Binding-site contacts:
Ligand atom O18 contacts residue PHE202 of chain 1.A at 3.0 Å (h-bond).
Ligand atom O17 contacts residue ASP201 of chain 1.A at 3.6 Å (salt-bridge).
Ligand atom C9 contacts residue ASP201 of chain 1.A at 3.8 Å.
Ligand atom C9 contacts residue LEU135 of chain 1.A at 3.6 Å (hydrophobic).
Ligand atom C23 contacts residue VAL141 of chain 1.A at 3.4 Å (hydrophobic).
Ligand atom C22 contacts residue PHE64 of chain 1.A at 3.6 Å (hydrophobic).
Ligand atom C12 contacts residue PHE202 of chain 1.A at 3.7 Å (hydrophobic).
Ligand atom O17 contacts residue PHE202 of chain 1.A at 3.4 Å.
Ligand atom N5 contacts residue ALA80 of chain 1.A at 3.6 Å.
Ligand atom O18 contacts residue LEU108 of chain 1.A at 3.8 Å.
Ligand atom C16 contacts residue GLU104 of chain 1.A at 3.2 Å.
Ligand atom C19 contacts residue LEU59 of chain 1.A at 3.9 Å (hydrophobic).
Ligand atom N1 contacts residue ALA80 of chain 1.A at 3.7 Å.
Ligand atom C21 contacts residue PHE202 of chain 1.A at 3.7 Å (hydrophobic).
Ligand atom N5 contacts residue GLU136 of chain 1.A at 2.7 Å (salt-bridge).
Ligand atom C10 contacts residue ASP201 of chain 1.A at 3.4 Å.
Ligand atom N1 contacts residue PRO138 of chain 1.A at 3.8 Å.
Ligand atom C10 contacts residue LEU135 of chain 1.A at 3.8 Å (hydrophobic).
Ligand atom C3 contacts residue ALA80 of chain 1.A at 3.8 Å (hydrophobic).
Ligand atom C4 contacts residue LEU189 of chain 1.A at 3.6 Å (hydrophobic).
Ligand atom N1 contacts residue LEU189 of chain 1.A at 3.7 Å.
Ligand atom C21 contacts residue ILE119 of chain 1.A at 3.0 Å (hydrophobic).
Ligand atom N6 contacts residue LEU135 of chain 1.A at 3.8 Å.
Ligand atom C21 contacts residue LEU199 of chain 1.A at 3.8 Å (hydrophobic).
Ligand atom C21 contacts residue LEU108 of chain 1.A at 3.5 Å (hydrophobic).
Ligand atom O17 contacts residue LEU108 of chain 1.A at 3.3 Å.
Ligand atom O18 contacts residue ASP201 of chain 1.A at 3.5 Å.
Ligand atom C2 contacts residue LEU189 of chain 1.A at 3.8 Å (hydrophobic).
Ligand atom C19 contacts residue ARG137 of chain 1.A at 3.7 Å.
Ligand atom N6 contacts residue ILE119 of chain 1.A at 3.9 Å.
Ligand atom N1 contacts residue GLU136 of chain 1.A at 3.4 Å (salt-bridge).
Ligand atom N1 contacts residue ARG137 of chain 1.A at 3.8 Å.
Ligand atom O18 contacts residue GLU104 of chain 1.A at 2.4 Å (salt-bridge).
Ligand atom C20 contacts residue PHE64 of chain 1.A at 3.8 Å (hydrophobic).
Ligand atom C16 contacts residue LYS82 of chain 1.A at 3.6 Å.
Ligand atom C10 contacts residue ILE200 of chain 1.A at 3.6 Å (hydrophobic).
Ligand atom C12 contacts residue ASP201 of chain 1.A at 3.2 Å.
Ligand atom C16 contacts residue ASP201 of chain 1.A at 3.5 Å.
Ligand atom C12 contacts residue GLU104 of chain 1.A at 3.2 Å.
Ligand atom C11 contacts residue ASP201 of chain 1.A at 3.1 Å.

Sequence of chain 1.A:
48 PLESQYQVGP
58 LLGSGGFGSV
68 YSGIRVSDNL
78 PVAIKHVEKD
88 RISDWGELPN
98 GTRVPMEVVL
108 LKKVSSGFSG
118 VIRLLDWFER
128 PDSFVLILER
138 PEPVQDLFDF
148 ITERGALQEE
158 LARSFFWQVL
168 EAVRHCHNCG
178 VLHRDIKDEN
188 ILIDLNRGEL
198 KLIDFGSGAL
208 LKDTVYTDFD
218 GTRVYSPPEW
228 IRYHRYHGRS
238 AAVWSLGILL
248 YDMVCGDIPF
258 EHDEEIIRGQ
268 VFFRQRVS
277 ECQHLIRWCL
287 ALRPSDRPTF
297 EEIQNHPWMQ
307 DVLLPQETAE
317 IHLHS

This protein binds this small molecule.
Small molecule (SMILES): COc1cc(-c2ccc3c(-c4ccccc4)[nH]nc3n2)ccc1O